Sequence of chain 1.B:
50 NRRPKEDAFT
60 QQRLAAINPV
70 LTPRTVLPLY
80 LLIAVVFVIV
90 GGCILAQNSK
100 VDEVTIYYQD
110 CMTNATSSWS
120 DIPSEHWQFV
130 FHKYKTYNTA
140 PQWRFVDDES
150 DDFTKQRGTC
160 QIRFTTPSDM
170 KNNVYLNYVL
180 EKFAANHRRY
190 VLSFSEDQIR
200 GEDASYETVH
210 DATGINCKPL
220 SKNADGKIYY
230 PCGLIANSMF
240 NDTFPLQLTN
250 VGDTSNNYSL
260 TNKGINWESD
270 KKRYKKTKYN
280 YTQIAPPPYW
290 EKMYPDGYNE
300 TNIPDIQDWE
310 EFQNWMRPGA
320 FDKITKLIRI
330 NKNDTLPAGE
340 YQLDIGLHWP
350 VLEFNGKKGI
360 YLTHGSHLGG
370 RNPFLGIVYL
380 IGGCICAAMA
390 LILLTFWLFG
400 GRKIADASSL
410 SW

Binding-site contacts:
Ligand atom C4 contacts residue ASN240 of chain 1.B at 3.9 Å.
Ligand atom C7 contacts residue TRP348 of chain 1.B at 3.7 Å (hydrophobic).
Ligand atom C2 contacts residue PRO349 of chain 1.B at 3.7 Å (hydrophobic).
Ligand atom N2 contacts residue TYR585 of chain 1.A at 3.1 Å.
Ligand atom C4 contacts residue HIS347 of chain 1.B at 4.0 Å.
Ligand atom C4 contacts residue PHE152 of chain 1.B at 3.9 Å (hydrophobic).
Ligand atom C7 contacts residue TYR288 of chain 1.B at 3.8 Å (hydrophobic).
Ligand atom C3 contacts residue TYR288 of chain 1.B at 3.7 Å (hydrophobic).
Ligand atom O3 contacts residue PRO349 of chain 1.B at 3.4 Å.
Ligand atom O7 contacts residue TYR585 of chain 1.A at 3.8 Å.
Ligand atom C2 contacts residue HIS347 of chain 1.B at 3.8 Å.
Ligand atom C3 contacts residue ASN240 of chain 1.B at 3.6 Å.
Ligand atom C2 contacts residue PHE152 of chain 1.B at 3.8 Å (hydrophobic).
Ligand atom C8 contacts residue LYS154 of chain 1.B at 3.9 Å.
Ligand atom C8 contacts residue TYR288 of chain 1.B at 4.0 Å (hydrophobic).
Ligand atom O7 contacts residue TYR288 of chain 1.B at 3.1 Å.
Ligand atom C2 contacts residue ASN240 of chain 1.B at 2.4 Å.
Ligand atom C5 contacts residue ASN240 of chain 1.B at 3.4 Å.
Ligand atom N2 contacts residue ASN240 of chain 1.B at 3.2 Å (h-bond).
Ligand atom N2 contacts residue TRP348 of chain 1.B at 3.5 Å.
Ligand atom O7 contacts residue ASN236 of chain 1.B at 3.7 Å.
Ligand atom N2 contacts residue PRO349 of chain 1.B at 3.8 Å.
Ligand atom O6 contacts residue LYS291 of chain 1.B at 3.9 Å.
Ligand atom O6 contacts residue ASN240 of chain 1.B at 4.0 Å.
Ligand atom C1 contacts residue ASN240 of chain 1.B at 1.4 Å.
Ligand atom O5 contacts residue ASN240 of chain 1.B at 2.1 Å (h-bond).
Ligand atom O3 contacts residue PHE152 of chain 1.B at 3.9 Å.
Ligand atom O5 contacts residue TYR288 of chain 1.B at 4.0 Å.
Ligand atom C8 contacts residue TRP348 of chain 1.B at 3.5 Å (hydrophobic).
Ligand atom C5 contacts residue TYR288 of chain 1.B at 3.5 Å (hydrophobic).
Ligand atom O3 contacts residue TYR288 of chain 1.B at 4.0 Å.
Ligand atom O4 contacts residue PHE152 of chain 1.B at 3.2 Å.
Ligand atom C1 contacts residue PHE152 of chain 1.B at 3.9 Å (hydrophobic).
Ligand atom C8 contacts residue SER237 of chain 1.B at 3.8 Å.
Ligand atom C7 contacts residue LYS154 of chain 1.B at 3.6 Å.
Ligand atom C7 contacts residue TYR585 of chain 1.A at 2.7 Å (hydrophobic).
Ligand atom O5 contacts residue HIS347 of chain 1.B at 3.9 Å.
Ligand atom O7 contacts residue LYS154 of chain 1.B at 2.7 Å (salt-bridge).
Ligand atom C6 contacts residue LYS291 of chain 1.B at 3.7 Å.
Ligand atom C8 contacts residue TYR585 of chain 1.A at 1.5 Å (hydrophobic).

Sequence of chain 1.A:
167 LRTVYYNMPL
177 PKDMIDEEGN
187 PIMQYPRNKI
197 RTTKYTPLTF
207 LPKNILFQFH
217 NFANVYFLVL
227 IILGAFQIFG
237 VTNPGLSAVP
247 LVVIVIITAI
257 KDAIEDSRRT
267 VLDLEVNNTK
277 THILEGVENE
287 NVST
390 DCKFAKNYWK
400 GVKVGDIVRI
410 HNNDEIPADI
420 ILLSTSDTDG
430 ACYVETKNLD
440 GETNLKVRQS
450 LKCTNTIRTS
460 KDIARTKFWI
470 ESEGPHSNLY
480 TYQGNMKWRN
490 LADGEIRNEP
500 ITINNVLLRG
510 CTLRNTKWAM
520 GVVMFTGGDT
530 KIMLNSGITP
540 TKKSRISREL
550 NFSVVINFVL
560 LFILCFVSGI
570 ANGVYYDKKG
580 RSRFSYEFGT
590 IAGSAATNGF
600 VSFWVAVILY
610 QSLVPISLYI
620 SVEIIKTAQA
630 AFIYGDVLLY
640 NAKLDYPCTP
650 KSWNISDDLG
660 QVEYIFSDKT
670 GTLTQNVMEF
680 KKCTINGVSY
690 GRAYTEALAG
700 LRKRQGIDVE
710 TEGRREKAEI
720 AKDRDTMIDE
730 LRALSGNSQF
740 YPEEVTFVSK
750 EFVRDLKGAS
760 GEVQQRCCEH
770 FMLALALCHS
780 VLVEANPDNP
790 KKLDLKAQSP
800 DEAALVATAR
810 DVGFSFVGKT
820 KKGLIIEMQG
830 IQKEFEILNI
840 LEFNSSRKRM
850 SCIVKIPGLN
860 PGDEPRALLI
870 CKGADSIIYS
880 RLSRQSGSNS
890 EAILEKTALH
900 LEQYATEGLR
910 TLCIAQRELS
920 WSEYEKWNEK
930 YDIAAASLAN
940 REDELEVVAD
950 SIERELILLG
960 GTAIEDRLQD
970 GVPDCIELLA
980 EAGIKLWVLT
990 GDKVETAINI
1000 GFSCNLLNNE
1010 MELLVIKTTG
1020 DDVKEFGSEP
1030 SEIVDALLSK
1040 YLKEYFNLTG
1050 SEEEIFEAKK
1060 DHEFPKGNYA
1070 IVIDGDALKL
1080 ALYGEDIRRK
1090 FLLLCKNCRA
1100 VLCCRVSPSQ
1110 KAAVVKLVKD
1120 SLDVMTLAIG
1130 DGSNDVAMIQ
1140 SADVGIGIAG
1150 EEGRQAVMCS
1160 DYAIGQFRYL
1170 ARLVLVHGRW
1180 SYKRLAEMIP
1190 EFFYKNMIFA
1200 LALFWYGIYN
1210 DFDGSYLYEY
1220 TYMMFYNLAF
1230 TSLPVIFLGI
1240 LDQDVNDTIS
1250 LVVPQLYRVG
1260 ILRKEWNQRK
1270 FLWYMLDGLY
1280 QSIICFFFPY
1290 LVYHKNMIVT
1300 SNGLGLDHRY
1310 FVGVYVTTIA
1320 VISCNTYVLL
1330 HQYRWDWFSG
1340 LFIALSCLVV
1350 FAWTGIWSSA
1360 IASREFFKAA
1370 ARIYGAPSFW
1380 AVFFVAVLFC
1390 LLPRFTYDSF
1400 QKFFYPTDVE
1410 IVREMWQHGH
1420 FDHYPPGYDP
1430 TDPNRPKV

The small molecule below binds the protein below.
Small molecule (SMILES): CC(=O)N[C@H]1[C@H](O[C@H]2[C@H](O)[C@@H](NC(C)=O)CO[C@@H]2CO)O[C@H](CO)[C@@H](O[C@@H]2O[C@H](CO)[C@@H](O)[C@H](O)[C@@H]2O)[C@@H]1O